Sequence of chain 1.B:
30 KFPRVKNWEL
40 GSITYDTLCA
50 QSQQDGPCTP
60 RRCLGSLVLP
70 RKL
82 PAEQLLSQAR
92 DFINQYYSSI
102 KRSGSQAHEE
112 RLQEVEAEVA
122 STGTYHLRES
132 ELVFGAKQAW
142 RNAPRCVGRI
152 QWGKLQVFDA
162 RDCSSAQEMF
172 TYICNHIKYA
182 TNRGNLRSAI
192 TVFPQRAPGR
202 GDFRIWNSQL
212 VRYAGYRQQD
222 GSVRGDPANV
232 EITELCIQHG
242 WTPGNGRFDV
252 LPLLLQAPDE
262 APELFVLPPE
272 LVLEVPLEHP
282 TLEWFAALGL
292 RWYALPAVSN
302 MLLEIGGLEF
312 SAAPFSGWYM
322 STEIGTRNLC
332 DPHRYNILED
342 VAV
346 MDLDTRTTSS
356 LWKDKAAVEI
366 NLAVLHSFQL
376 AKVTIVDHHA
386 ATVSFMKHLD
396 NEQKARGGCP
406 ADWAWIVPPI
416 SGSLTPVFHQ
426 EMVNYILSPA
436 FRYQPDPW

Binding-site contacts:
Ligand atom NH1 contacts residue HEM1 of chain 1.J at 3.6 Å.
Ligand atom OXT contacts residue TYR294 of chain 1.B at 3.5 Å (h-bond).
Ligand atom CA contacts residue GLN210 of chain 1.B at 3.4 Å.
Ligand atom CB contacts residue GLU324 of chain 1.B at 3.1 Å.
Ligand atom O contacts residue GLU324 of chain 1.B at 3.8 Å.
Ligand atom NH1 contacts residue TRP319 of chain 1.B at 3.0 Å (h-bond).
Ligand atom CD contacts residue GLU324 of chain 1.B at 3.7 Å.
Ligand atom CB contacts residue PRO297 of chain 1.B at 4.3 Å (hydrophobic).
Ligand atom OXT contacts residue GLN210 of chain 1.B at 2.5 Å (h-bond).
Ligand atom NH1 contacts residue TYR320 of chain 1.B at 4.0 Å.
Ligand atom NH2 contacts residue HEM1 of chain 1.J at 2.9 Å (h-bond).
Ligand atom CA contacts residue GLU324 of chain 1.B at 3.4 Å.
Ligand atom NE contacts residue GLU324 of chain 1.B at 2.8 Å (salt-bridge).
Ligand atom OXT contacts residue ARG213 of chain 1.B at 3.7 Å.
Ligand atom CZ contacts residue HEM1 of chain 1.J at 3.8 Å.
Ligand atom O contacts residue TYR320 of chain 1.B at 3.4 Å.
Ligand atom CG contacts residue GLU324 of chain 1.B at 3.2 Å.
Ligand atom C contacts residue GLU324 of chain 1.B at 4.0 Å.
Ligand atom CZ contacts residue GLU324 of chain 1.B at 3.5 Å.
Ligand atom NH1 contacts residue GLU324 of chain 1.B at 2.9 Å (salt-bridge).
Ligand atom C contacts residue TYR320 of chain 1.B at 3.4 Å (hydrophobic).
Ligand atom CG contacts residue HEM1 of chain 1.J at 3.5 Å.
Ligand atom N contacts residue GLU324 of chain 1.B at 2.7 Å (salt-bridge).
Ligand atom C contacts residue GLN210 of chain 1.B at 3.3 Å.
Ligand atom CB contacts residue HEM1 of chain 1.J at 4.2 Å.
Ligand atom CG contacts residue VAL299 of chain 1.B at 4.2 Å (hydrophobic).
Ligand atom NH1 contacts residue PRO297 of chain 1.B at 3.9 Å.
Ligand atom CZ contacts residue TRP319 of chain 1.B at 4.2 Å (hydrophobic).
Ligand atom OXT contacts residue TYR320 of chain 1.B at 2.7 Å (h-bond).
Ligand atom O contacts residue ASN329 of chain 1.B at 2.9 Å (h-bond).
Ligand atom CB contacts residue GLN210 of chain 1.B at 3.6 Å.
Ligand atom CZ contacts residue PRO297 of chain 1.B at 4.1 Å (hydrophobic).
Ligand atom C contacts residue ASN329 of chain 1.B at 3.9 Å.
Ligand atom N contacts residue HEM1 of chain 1.J at 2.9 Å (h-bond).
Ligand atom CD contacts residue HEM1 of chain 1.J at 4.3 Å.
Ligand atom CA contacts residue HEM1 of chain 1.J at 3.7 Å.
Ligand atom CD contacts residue VAL299 of chain 1.B at 3.7 Å (hydrophobic).
Ligand atom OXT contacts residue ASN329 of chain 1.B at 4.2 Å.
Ligand atom CB contacts residue TYR320 of chain 1.B at 4.2 Å (hydrophobic).
Ligand atom NE contacts residue PRO297 of chain 1.B at 3.9 Å.

This small molecule binds to this protein.
Small molecule (SMILES): NC(=[NH2+])NCCC[C@H](N)C(=O)O